Sequence of chain 1.C:
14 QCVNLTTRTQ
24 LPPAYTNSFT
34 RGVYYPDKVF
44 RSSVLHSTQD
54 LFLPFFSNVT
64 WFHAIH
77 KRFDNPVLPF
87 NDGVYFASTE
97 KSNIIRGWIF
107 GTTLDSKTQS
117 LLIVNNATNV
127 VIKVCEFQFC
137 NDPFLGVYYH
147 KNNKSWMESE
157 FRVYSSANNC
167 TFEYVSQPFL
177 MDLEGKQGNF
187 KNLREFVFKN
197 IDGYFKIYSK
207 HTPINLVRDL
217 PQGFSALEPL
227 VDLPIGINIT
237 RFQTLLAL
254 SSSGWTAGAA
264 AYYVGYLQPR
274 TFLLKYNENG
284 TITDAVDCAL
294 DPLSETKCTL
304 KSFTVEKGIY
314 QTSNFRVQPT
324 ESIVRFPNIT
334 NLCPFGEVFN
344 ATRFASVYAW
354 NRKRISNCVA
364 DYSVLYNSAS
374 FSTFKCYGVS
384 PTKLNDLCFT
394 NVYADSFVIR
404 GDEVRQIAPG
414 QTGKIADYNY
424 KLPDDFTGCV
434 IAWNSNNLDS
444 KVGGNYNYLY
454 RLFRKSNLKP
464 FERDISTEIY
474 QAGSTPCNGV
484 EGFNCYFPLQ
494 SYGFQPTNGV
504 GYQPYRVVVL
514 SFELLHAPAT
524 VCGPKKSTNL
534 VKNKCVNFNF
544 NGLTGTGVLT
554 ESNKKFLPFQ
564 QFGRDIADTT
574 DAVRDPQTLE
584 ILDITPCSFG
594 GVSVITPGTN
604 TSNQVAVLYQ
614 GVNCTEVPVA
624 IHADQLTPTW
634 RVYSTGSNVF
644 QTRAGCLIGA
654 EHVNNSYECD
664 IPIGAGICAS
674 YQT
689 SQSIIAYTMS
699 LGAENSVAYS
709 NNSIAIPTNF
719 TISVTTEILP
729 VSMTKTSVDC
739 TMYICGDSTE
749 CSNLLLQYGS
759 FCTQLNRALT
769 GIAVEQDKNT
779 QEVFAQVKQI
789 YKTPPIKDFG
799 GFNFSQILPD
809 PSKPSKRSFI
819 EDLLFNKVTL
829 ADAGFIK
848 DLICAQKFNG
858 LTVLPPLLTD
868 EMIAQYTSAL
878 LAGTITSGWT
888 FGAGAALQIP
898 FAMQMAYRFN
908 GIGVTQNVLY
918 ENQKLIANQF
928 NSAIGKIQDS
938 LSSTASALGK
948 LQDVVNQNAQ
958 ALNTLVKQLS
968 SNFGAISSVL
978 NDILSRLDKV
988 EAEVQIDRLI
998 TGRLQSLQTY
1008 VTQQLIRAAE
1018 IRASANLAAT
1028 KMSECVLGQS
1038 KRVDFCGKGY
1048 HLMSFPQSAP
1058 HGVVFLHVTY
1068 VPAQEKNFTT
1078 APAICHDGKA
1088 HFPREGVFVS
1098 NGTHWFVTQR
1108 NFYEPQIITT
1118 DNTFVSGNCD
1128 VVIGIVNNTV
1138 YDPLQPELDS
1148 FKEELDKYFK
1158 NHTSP

This small molecule binds to this protein.
Small molecule (SMILES): CC(=O)N[C@@H]1[C@@H](O)[C@H](O)[C@@H](CO)O[C@H]1O

Binding-site contacts:
Ligand atom C6 contacts residue ASN343 of chain 1.C at 4.4 Å.
Ligand atom C8 contacts residue PHE374 of chain 1.C at 4.2 Å (hydrophobic).
Ligand atom N2 contacts residue ASN343 of chain 1.C at 3.4 Å (h-bond).
Ligand atom O7 contacts residue GLY339 of chain 1.C at 4.1 Å.
Ligand atom C4 contacts residue ASN343 of chain 1.C at 4.2 Å.
Ligand atom O7 contacts residue ASN343 of chain 1.C at 3.6 Å (h-bond).
Ligand atom C7 contacts residue PHE338 of chain 1.C at 4.3 Å (hydrophobic).
Ligand atom O7 contacts residue PHE338 of chain 1.C at 3.9 Å.
Ligand atom C3 contacts residue ASN343 of chain 1.C at 4.0 Å.
Ligand atom C7 contacts residue PHE342 of chain 1.C at 3.8 Å (hydrophobic).
Ligand atom O7 contacts residue PHE342 of chain 1.C at 4.4 Å.
Ligand atom N2 contacts residue PHE342 of chain 1.C at 4.2 Å.
Ligand atom C7 contacts residue LEU368 of chain 1.C at 4.1 Å (hydrophobic).
Ligand atom O3 contacts residue SER371 of chain 1.C at 3.8 Å.
Ligand atom C2 contacts residue ASN343 of chain 1.C at 2.8 Å.
Ligand atom O5 contacts residue ASN343 of chain 1.C at 2.1 Å (h-bond).
Ligand atom O6 contacts residue ASN343 of chain 1.C at 4.3 Å.
Ligand atom C8 contacts residue PHE342 of chain 1.C at 3.1 Å (hydrophobic).
Ligand atom C8 contacts residue LEU368 of chain 1.C at 2.9 Å (hydrophobic).
Ligand atom C5 contacts residue ASN343 of chain 1.C at 3.5 Å.
Ligand atom C3 contacts residue SER371 of chain 1.C at 4.5 Å.
Ligand atom C1 contacts residue ASN343 of chain 1.C at 1.5 Å.
Ligand atom C8 contacts residue PHE338 of chain 1.C at 4.1 Å (hydrophobic).
Ligand atom C7 contacts residue ASN343 of chain 1.C at 3.7 Å.